A protein and the small-molecule ligand that binds it are described below.
Small molecule (SMILES): CC(=O)N1CCN(S(=O)(=O)c2ccc(Cl)s2)CC1

Sequence of chain 2.A:
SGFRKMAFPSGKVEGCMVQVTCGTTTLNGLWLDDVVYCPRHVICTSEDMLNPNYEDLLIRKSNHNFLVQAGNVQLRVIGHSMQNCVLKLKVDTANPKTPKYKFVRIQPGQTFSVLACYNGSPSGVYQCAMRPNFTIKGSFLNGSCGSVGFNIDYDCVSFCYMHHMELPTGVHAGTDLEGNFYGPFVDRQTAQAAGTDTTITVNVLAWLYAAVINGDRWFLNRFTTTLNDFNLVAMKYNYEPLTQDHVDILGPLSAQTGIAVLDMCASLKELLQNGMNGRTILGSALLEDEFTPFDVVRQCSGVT

Binding-site contacts:
Ligand atom O contacts residue ASN142 of chain 2.A at 3.8 Å.
Ligand atom O contacts residue GLY143 of chain 2.A at 2.8 Å (h-bond).
Ligand atom C1 contacts residue DMS1 of chain 2.E at 4.4 Å.
Ligand atom C1 contacts residue CYS145 of chain 2.A at 2.8 Å (hydrophobic).
Ligand atom N contacts residue GLY143 of chain 2.A at 4.1 Å.
Ligand atom O contacts residue LEU27 of chain 2.A at 4.4 Å.
Ligand atom C2 contacts residue THR26 of chain 2.A at 3.2 Å.
Ligand atom O contacts residue LEU141 of chain 2.A at 4.4 Å.
Ligand atom C contacts residue HIS164 of chain 2.A at 4.1 Å.
Ligand atom C3 contacts residue GLY143 of chain 2.A at 4.0 Å.
Ligand atom C5 contacts residue THR25 of chain 2.A at 4.2 Å.
Ligand atom C5 contacts residue HIS41 of chain 2.A at 3.8 Å.
Ligand atom C2 contacts residue LEU27 of chain 2.A at 4.1 Å (hydrophobic).
Ligand atom N1 contacts residue THR25 of chain 2.A at 3.9 Å.
Ligand atom C2 contacts residue THR25 of chain 2.A at 4.2 Å.
Ligand atom O contacts residue SER144 of chain 2.A at 3.2 Å (h-bond).
Ligand atom N contacts residue THR26 of chain 2.A at 4.5 Å.
Ligand atom C contacts residue DMS1 of chain 2.E at 3.6 Å.
Ligand atom S contacts residue THR25 of chain 2.A at 4.5 Å.
Ligand atom O1 contacts residue THR25 of chain 2.A at 4.2 Å.
Ligand atom S1 contacts residue ASN142 of chain 2.A at 4.2 Å.
Ligand atom C3 contacts residue THR26 of chain 2.A at 3.9 Å.
Ligand atom CL contacts residue ASN142 of chain 2.A at 2.9 Å.
Ligand atom O contacts residue CYS145 of chain 2.A at 3.0 Å (h-bond).
Ligand atom C1 contacts residue GLY143 of chain 2.A at 3.7 Å.
Ligand atom C4 contacts residue THR25 of chain 2.A at 4.4 Å.
Ligand atom O contacts residue DMS1 of chain 2.E at 4.5 Å.
Ligand atom N contacts residue CYS145 of chain 2.A at 4.0 Å.
Ligand atom C7 contacts residue ASN142 of chain 2.A at 4.4 Å.
Ligand atom O1 contacts residue THR24 of chain 2.A at 4.2 Å.
Ligand atom O2 contacts residue THR25 of chain 2.A at 4.1 Å.
Ligand atom C1 contacts residue HIS41 of chain 2.A at 4.2 Å.
Ligand atom C9 contacts residue ASN142 of chain 2.A at 3.2 Å.
Ligand atom C contacts residue CYS145 of chain 2.A at 1.8 Å (hydrophobic).
Ligand atom C2 contacts residue GLY143 of chain 2.A at 3.7 Å.
Ligand atom C1 contacts residue SER144 of chain 2.A at 4.5 Å.
Ligand atom C8 contacts residue ASN142 of chain 2.A at 3.4 Å.
Ligand atom N contacts residue LEU27 of chain 2.A at 4.4 Å.
Ligand atom N contacts residue HIS41 of chain 2.A at 4.3 Å.
Ligand atom C contacts residue HIS41 of chain 2.A at 3.5 Å.